A protein and the small-molecule ligand that binds it are described below.
Small molecule (SMILES): CC(=O)N[C@@H]1[C@@H](O)[C@H](O)[C@@H](CO)O[C@H]1O

Binding-site contacts:
Ligand atom C5 contacts residue ASN268 of chain 1.A at 3.6 Å.
Ligand atom C2 contacts residue ASN268 of chain 1.A at 2.2 Å.
Ligand atom O5 contacts residue ASN268 of chain 1.A at 2.3 Å (h-bond).
Ligand atom C7 contacts residue ASN268 of chain 1.A at 3.0 Å.
Ligand atom N2 contacts residue ASN268 of chain 1.A at 2.9 Å (h-bond).
Ligand atom C4 contacts residue ASN268 of chain 1.A at 4.0 Å.
Ligand atom C8 contacts residue ASN268 of chain 1.A at 4.3 Å.
Ligand atom O7 contacts residue ASN268 of chain 1.A at 2.6 Å (h-bond).
Ligand atom C3 contacts residue ASN268 of chain 1.A at 3.6 Å.
Ligand atom C1 contacts residue ASN268 of chain 1.A at 1.4 Å.

Sequence of chain 1.A:
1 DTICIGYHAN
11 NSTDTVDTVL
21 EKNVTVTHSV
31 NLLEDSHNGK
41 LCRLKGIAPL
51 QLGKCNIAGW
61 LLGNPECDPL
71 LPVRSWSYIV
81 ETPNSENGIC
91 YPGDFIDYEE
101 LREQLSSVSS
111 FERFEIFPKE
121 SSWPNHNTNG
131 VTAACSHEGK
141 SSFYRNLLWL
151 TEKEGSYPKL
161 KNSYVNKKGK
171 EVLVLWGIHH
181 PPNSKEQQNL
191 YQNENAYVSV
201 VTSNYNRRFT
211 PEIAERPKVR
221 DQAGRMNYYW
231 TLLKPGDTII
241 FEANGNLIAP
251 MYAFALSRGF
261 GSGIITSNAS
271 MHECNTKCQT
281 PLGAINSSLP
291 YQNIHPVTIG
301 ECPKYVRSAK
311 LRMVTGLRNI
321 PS